Sequence of chain 1.C:
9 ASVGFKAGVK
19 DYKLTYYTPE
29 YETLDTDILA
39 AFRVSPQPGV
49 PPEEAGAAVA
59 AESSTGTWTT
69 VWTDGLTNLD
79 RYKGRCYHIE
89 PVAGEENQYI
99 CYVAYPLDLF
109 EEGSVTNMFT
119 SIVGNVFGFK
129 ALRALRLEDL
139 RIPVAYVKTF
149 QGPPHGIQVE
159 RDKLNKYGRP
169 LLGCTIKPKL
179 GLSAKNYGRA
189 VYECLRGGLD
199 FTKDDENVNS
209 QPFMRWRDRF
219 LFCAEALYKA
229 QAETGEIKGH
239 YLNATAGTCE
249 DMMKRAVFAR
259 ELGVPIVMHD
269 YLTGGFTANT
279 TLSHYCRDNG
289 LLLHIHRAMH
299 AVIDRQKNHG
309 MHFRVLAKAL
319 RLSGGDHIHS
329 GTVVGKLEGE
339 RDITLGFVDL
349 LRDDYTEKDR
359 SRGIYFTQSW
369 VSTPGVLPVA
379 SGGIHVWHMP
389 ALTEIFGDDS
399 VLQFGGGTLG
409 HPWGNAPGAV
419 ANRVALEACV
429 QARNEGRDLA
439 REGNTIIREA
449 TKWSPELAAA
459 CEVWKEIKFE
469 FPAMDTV

This small molecule binds to this protein.
Small molecule (SMILES): O=C(O)[C@@](O)(COP(=O)(O)O)[C@H](O)[C@H](O)COP(=O)(O)O

Binding-site contacts:
Ligand atom O1 contacts residue LYS175 of chain 2.C at 3.1 Å (salt-bridge).
Ligand atom C3 contacts residue GLU204 of chain 2.C at 3.6 Å.
Ligand atom O6 contacts residue GLU60 of chain 1.C at 3.2 Å (salt-bridge).
Ligand atom O5P contacts residue ARG295 of chain 2.C at 2.9 Å (salt-bridge).
Ligand atom O3 contacts residue SER379 of chain 2.C at 2.9 Å (h-bond).
Ligand atom O2P contacts residue TRP66 of chain 1.C at 3.3 Å.
Ligand atom O6 contacts residue ASN123 of chain 1.C at 3.1 Å (h-bond).
Ligand atom O2P contacts residue LYS334 of chain 2.C at 2.8 Å (salt-bridge).
Ligand atom C2 contacts residue LYS175 of chain 2.C at 3.6 Å.
Ligand atom O6 contacts residue LYS177 of chain 2.C at 2.8 Å (salt-bridge).
Ligand atom O3P contacts residue THR65 of chain 1.C at 2.6 Å (h-bond).
Ligand atom O2P contacts residue GLY381 of chain 2.C at 2.8 Å (h-bond).
Ligand atom O7 contacts residue GLU60 of chain 1.C at 2.6 Å (salt-bridge).
Ligand atom O2P contacts residue THR65 of chain 1.C at 3.5 Å (h-bond).
Ligand atom O2 contacts residue ASP203 of chain 2.C at 2.9 Å (salt-bridge).
Ligand atom O5 contacts residue LEU335 of chain 2.C at 3.3 Å.
Ligand atom C contacts residue ASN123 of chain 1.C at 3.5 Å.
Ligand atom O4 contacts residue SER379 of chain 2.C at 3.1 Å (h-bond).
Ligand atom O4 contacts residue GLY380 of chain 2.C at 3.5 Å (h-bond).
Ligand atom P1 contacts residue THR65 of chain 1.C at 3.4 Å.
Ligand atom O3 contacts residue HIS327 of chain 2.C at 3.4 Å.
Ligand atom O2 contacts residue LYS175 of chain 2.C at 2.9 Å (salt-bridge).
Ligand atom O7 contacts residue LYS334 of chain 2.C at 3.0 Å (salt-bridge).
Ligand atom O3P contacts residue GLY403 of chain 2.C at 3.6 Å.
Ligand atom O2P contacts residue GLY380 of chain 2.C at 3.3 Å.
Ligand atom O6P contacts residue ARG295 of chain 2.C at 2.9 Å (salt-bridge).
Ligand atom O1P contacts residue GLY403 of chain 2.C at 2.9 Å (h-bond).
Ligand atom O6 contacts residue LYS175 of chain 2.C at 3.4 Å (salt-bridge).
Ligand atom O5P contacts residue LEU335 of chain 2.C at 3.5 Å.
Ligand atom O4P contacts residue SER379 of chain 2.C at 3.5 Å (h-bond).
Ligand atom P1 contacts residue LYS334 of chain 2.C at 3.6 Å.
Ligand atom O3P contacts residue LYS175 of chain 2.C at 3.4 Å.
Ligand atom O1 contacts residue LYS334 of chain 2.C at 3.6 Å.
Ligand atom C contacts residue GLU60 of chain 1.C at 3.2 Å.
Ligand atom O3P contacts residue GLY404 of chain 2.C at 2.8 Å (h-bond).
Ligand atom O4P contacts residue HIS327 of chain 2.C at 2.7 Å (h-bond).
Ligand atom C contacts residue LYS175 of chain 2.C at 3.6 Å.
Ligand atom O6P contacts residue HIS327 of chain 2.C at 3.5 Å.
Ligand atom C5 contacts residue ASN123 of chain 1.C at 3.5 Å.
Ligand atom C1 contacts residue SER379 of chain 2.C at 3.6 Å.

Sequence of chain 2.C:
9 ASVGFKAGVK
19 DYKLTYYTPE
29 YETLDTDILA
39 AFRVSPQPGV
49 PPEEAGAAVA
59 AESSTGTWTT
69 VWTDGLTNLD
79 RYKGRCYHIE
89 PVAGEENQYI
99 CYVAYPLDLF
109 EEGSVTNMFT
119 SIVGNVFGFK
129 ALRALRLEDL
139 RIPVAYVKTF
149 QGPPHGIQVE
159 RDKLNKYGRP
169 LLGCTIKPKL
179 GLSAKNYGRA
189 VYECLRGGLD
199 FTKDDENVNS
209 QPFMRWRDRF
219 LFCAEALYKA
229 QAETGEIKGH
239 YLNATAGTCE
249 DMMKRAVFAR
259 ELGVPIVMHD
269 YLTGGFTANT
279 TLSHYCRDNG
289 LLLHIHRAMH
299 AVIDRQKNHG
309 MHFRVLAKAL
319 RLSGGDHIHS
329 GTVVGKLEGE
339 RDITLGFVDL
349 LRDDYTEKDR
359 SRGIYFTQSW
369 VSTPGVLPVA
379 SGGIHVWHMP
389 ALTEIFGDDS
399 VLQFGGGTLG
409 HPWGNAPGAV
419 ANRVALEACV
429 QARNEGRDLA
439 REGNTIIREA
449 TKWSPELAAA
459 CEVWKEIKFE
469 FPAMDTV